Binding-site contacts:
Ligand atom O5 contacts residue ASN167 of chain 1.M at 2.4 Å (h-bond).
Ligand atom C7 contacts residue ASN167 of chain 1.M at 3.9 Å.
Ligand atom C8 contacts residue ARG162 of chain 1.M at 3.6 Å.
Ligand atom O7 contacts residue ILE164 of chain 1.M at 4.5 Å.
Ligand atom N2 contacts residue ASN167 of chain 1.M at 2.8 Å (h-bond).
Ligand atom C8 contacts residue VAL144 of chain 1.M at 3.8 Å (hydrophobic).
Ligand atom O7 contacts residue ASN167 of chain 1.M at 4.4 Å.
Ligand atom C2 contacts residue ASN167 of chain 1.M at 2.4 Å.
Ligand atom C3 contacts residue ASN167 of chain 1.M at 3.7 Å.
Ligand atom C5 contacts residue ASN167 of chain 1.M at 3.7 Å.
Ligand atom O6 contacts residue ARG278 of chain 1.A at 4.1 Å.
Ligand atom C1 contacts residue ASN167 of chain 1.M at 1.4 Å.
Ligand atom C7 contacts residue ARG162 of chain 1.M at 4.1 Å.
Ligand atom N2 contacts residue ARG162 of chain 1.M at 3.9 Å.
Ligand atom C4 contacts residue ASN167 of chain 1.M at 4.2 Å.

Sequence of chain 1.A:
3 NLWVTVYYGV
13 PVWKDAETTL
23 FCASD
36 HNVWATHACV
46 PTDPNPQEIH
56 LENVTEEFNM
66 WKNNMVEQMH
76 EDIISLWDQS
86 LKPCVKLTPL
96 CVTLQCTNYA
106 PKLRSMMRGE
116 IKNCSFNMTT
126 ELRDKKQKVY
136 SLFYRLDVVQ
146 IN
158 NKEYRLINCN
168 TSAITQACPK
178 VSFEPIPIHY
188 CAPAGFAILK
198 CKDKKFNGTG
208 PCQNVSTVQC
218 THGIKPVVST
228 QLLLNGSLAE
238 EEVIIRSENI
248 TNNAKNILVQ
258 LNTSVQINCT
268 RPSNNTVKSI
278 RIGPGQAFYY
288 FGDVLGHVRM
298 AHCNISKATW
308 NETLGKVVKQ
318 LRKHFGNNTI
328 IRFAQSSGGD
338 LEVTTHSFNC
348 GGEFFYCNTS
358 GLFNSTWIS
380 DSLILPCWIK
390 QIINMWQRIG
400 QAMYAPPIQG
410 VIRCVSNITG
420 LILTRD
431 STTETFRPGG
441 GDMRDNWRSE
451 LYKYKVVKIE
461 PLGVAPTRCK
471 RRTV

The small molecule below binds the protein below.
Small molecule (SMILES): CC(=O)N[C@@H]1[C@@H](O)[C@H](O)[C@@H](CO)O[C@H]1O

Sequence of chain 1.M:
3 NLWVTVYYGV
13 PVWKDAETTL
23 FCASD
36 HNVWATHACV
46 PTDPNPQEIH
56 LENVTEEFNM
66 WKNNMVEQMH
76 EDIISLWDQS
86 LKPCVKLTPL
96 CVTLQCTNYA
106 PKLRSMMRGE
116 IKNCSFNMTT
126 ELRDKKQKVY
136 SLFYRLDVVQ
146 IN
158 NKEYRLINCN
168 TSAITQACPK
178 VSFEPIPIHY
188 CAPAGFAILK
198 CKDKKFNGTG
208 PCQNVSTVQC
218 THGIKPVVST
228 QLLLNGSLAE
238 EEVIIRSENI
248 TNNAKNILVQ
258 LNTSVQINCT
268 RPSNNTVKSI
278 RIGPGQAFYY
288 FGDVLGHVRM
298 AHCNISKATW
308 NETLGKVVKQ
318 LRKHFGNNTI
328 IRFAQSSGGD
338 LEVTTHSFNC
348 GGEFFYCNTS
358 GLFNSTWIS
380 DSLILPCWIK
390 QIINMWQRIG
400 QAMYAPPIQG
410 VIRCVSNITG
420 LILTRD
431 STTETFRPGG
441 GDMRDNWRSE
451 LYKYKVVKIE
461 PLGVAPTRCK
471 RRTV